The protein below binds the small molecule below.
Small molecule (SMILES): [H]/N=C(\N)N[C@H]1C=C(C(=O)O)O[C@@H]([C@H](O)[C@H](O)CO)[C@@H]1NC(C)=O

Binding-site contacts:
Ligand atom O8 contacts residue GLU276 of chain 1.B at 3.7 Å.
Ligand atom O1B contacts residue ARG116 of chain 1.B at 3.0 Å (salt-bridge).
Ligand atom C6 contacts residue TYR409 of chain 1.B at 3.7 Å (hydrophobic).
Ligand atom NH2 contacts residue ARG154 of chain 1.B at 3.1 Å (salt-bridge).
Ligand atom CZ contacts residue TRP177 of chain 1.B at 3.3 Å (hydrophobic).
Ligand atom O9 contacts residue ARG223 of chain 1.B at 3.6 Å.
Ligand atom NE contacts residue ASP149 of chain 1.B at 2.7 Å (salt-bridge).
Ligand atom O10 contacts residue ARG150 of chain 1.B at 2.9 Å (salt-bridge).
Ligand atom NH2 contacts residue TRP177 of chain 1.B at 2.8 Å (h-bond).
Ligand atom NH1 contacts residue TRP177 of chain 1.B at 3.1 Å (h-bond).
Ligand atom C8 contacts residue GLU275 of chain 1.B at 3.6 Å.
Ligand atom C3 contacts residue ASP149 of chain 1.B at 3.5 Å.
Ligand atom O6 contacts residue ARG292 of chain 1.B at 3.6 Å.
Ligand atom O6 contacts residue TYR409 of chain 1.B at 3.1 Å (h-bond).
Ligand atom NH1 contacts residue GLU226 of chain 1.B at 3.1 Å (salt-bridge).
Ligand atom NH2 contacts residue ASP149 of chain 1.B at 3.1 Å (salt-bridge).
Ligand atom C2 contacts residue TYR409 of chain 1.B at 3.2 Å (hydrophobic).
Ligand atom C9 contacts residue ALA245 of chain 1.B at 3.7 Å (hydrophobic).
Ligand atom O9 contacts residue ALA245 of chain 1.B at 3.6 Å.
Ligand atom C11 contacts residue TRP177 of chain 1.B at 3.6 Å (hydrophobic).
Ligand atom C3 contacts residue GLU117 of chain 1.B at 3.5 Å.
Ligand atom O9 contacts residue GLU275 of chain 1.B at 2.8 Å (salt-bridge).
Ligand atom O1A contacts residue TYR409 of chain 1.B at 3.3 Å (h-bond).
Ligand atom O8 contacts residue GLU275 of chain 1.B at 2.9 Å (salt-bridge).
Ligand atom CZ contacts residue GLU117 of chain 1.B at 3.7 Å.
Ligand atom O1B contacts residue ARG374 of chain 1.B at 2.8 Å (salt-bridge).
Ligand atom O1B contacts residue TYR409 of chain 1.B at 3.2 Å (h-bond).
Ligand atom O1A contacts residue ARG374 of chain 1.B at 2.9 Å (salt-bridge).
Ligand atom O8 contacts residue ARG292 of chain 1.B at 3.4 Å.
Ligand atom O1A contacts residue ARG292 of chain 1.B at 3.2 Å (salt-bridge).
Ligand atom C4 contacts residue ASP149 of chain 1.B at 3.5 Å.
Ligand atom C9 contacts residue GLU275 of chain 1.B at 3.3 Å.
Ligand atom O10 contacts residue ASP149 of chain 1.B at 3.5 Å.
Ligand atom C3 contacts residue TYR409 of chain 1.B at 3.0 Å (hydrophobic).
Ligand atom C1 contacts residue TYR409 of chain 1.B at 2.9 Å (hydrophobic).
Ligand atom C4 contacts residue TYR409 of chain 1.B at 3.7 Å (hydrophobic).
Ligand atom C1 contacts residue ARG374 of chain 1.B at 3.5 Å.
Ligand atom C8 contacts residue ARG292 of chain 1.B at 3.7 Å.
Ligand atom NH2 contacts residue GLU117 of chain 1.B at 3.6 Å (salt-bridge).
Ligand atom NE contacts residue GLU117 of chain 1.B at 3.4 Å (salt-bridge).

Sequence of chain 1.B:
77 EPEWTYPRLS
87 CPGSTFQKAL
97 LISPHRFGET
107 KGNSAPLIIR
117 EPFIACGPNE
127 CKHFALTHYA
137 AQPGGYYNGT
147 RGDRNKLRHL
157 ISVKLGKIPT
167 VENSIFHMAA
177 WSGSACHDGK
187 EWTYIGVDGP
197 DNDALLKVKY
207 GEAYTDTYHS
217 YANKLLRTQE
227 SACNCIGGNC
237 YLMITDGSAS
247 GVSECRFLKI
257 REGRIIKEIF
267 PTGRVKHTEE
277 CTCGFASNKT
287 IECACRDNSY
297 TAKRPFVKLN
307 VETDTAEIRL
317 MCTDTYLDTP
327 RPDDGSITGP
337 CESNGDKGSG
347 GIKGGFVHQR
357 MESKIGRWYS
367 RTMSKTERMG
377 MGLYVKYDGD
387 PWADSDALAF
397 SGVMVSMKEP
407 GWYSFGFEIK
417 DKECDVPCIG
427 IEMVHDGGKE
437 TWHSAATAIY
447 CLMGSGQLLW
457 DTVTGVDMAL